A protein and the small-molecule ligand that binds it are described below.
Small molecule (SMILES): O=C(O)COP(=O)(O)O

Binding-site contacts:
Ligand atom O4P contacts residue ALA173 of chain 1.G at 3.7 Å.
Ligand atom P contacts residue GLY175 of chain 1.G at 3.9 Å.
Ligand atom P contacts residue GLY236 of chain 1.G at 3.8 Å.
Ligand atom O3P contacts residue VAL234 of chain 1.G at 4.1 Å.
Ligand atom O1P contacts residue GLY235 of chain 1.G at 3.5 Å.
Ligand atom C2 contacts residue ILE174 of chain 1.G at 3.9 Å (hydrophobic).
Ligand atom O1 contacts residue HIS97 of chain 1.G at 3.8 Å.
Ligand atom O3P contacts residue GLY213 of chain 1.G at 3.6 Å (h-bond).
Ligand atom C2 contacts residue LYS11 of chain 1.G at 4.1 Å.
Ligand atom C1 contacts residue GLU169 of chain 1.G at 3.5 Å.
Ligand atom O2P contacts residue GLY175 of chain 1.G at 3.9 Å.
Ligand atom O4P contacts residue GLY175 of chain 1.G at 2.9 Å (h-bond).
Ligand atom O1P contacts residue ILE174 of chain 1.G at 4.0 Å.
Ligand atom O2P contacts residue GLY235 of chain 1.G at 3.9 Å.
Ligand atom P contacts residue GLY235 of chain 1.G at 3.9 Å.
Ligand atom O2 contacts residue LYS11 of chain 1.G at 3.0 Å (salt-bridge).
Ligand atom C2 contacts residue GLU169 of chain 1.G at 4.3 Å.
Ligand atom O2 contacts residue GLU169 of chain 1.G at 4.2 Å.
Ligand atom C2 contacts residue GLY235 of chain 1.G at 4.1 Å.
Ligand atom C2 contacts residue GLY213 of chain 1.G at 3.8 Å.
Ligand atom C1 contacts residue LYS11 of chain 1.G at 3.9 Å.
Ligand atom O2 contacts residue ASN9 of chain 1.G at 3.7 Å.
Ligand atom O4P contacts residue SER214 of chain 1.G at 3.6 Å (h-bond).
Ligand atom O2P contacts residue GLY236 of chain 1.G at 3.1 Å (h-bond).
Ligand atom O1 contacts residue LEU233 of chain 1.G at 3.5 Å (h-bond).
Ligand atom O1 contacts residue GLY212 of chain 1.G at 3.9 Å.
Ligand atom O1P contacts residue LYS11 of chain 1.G at 3.5 Å (salt-bridge).
Ligand atom O2 contacts residue HIS97 of chain 1.G at 2.9 Å (h-bond).
Ligand atom C1 contacts residue HIS97 of chain 1.G at 3.6 Å.
Ligand atom O1P contacts residue GLY175 of chain 1.G at 4.2 Å.
Ligand atom O3P contacts residue SER214 of chain 1.G at 4.1 Å.
Ligand atom O3P contacts residue GLY236 of chain 1.G at 3.7 Å.
Ligand atom O4P contacts residue ILE174 of chain 1.G at 3.6 Å.
Ligand atom C1 contacts residue GLY235 of chain 1.G at 4.3 Å.
Ligand atom O4P contacts residue GLY213 of chain 1.G at 3.3 Å (h-bond).
Ligand atom O1P contacts residue GLY236 of chain 1.G at 4.3 Å.
Ligand atom O1 contacts residue GLU169 of chain 1.G at 2.4 Å (salt-bridge).
Ligand atom O3P contacts residue GLY235 of chain 1.G at 3.0 Å (h-bond).
Ligand atom C2 contacts residue GLY212 of chain 1.G at 3.8 Å.
Ligand atom P contacts residue GLY213 of chain 1.G at 4.0 Å.

Sequence of chain 1.G:
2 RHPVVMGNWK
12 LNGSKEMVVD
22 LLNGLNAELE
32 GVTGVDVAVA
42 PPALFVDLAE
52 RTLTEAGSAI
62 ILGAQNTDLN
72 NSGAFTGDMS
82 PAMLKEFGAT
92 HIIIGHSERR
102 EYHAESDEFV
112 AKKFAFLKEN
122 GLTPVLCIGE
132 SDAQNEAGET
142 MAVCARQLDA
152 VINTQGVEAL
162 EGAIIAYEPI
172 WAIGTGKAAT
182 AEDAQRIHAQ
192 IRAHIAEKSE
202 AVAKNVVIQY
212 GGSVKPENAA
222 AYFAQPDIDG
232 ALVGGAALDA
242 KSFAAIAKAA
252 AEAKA